Sequence of chain 1.A:
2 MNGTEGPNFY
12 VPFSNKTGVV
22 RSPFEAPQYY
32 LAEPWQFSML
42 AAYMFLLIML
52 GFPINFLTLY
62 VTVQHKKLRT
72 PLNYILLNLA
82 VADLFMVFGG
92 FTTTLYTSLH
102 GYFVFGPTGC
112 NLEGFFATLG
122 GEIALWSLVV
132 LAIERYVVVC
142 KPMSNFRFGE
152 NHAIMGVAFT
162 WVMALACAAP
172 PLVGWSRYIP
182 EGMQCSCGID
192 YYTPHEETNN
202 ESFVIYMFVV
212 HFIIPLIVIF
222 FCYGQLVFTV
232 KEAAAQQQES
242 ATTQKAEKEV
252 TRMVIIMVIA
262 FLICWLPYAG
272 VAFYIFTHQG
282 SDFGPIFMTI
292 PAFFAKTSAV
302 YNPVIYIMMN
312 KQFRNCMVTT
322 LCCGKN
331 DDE

A small-molecule ligand and the protein it binds are described below.
Small molecule (SMILES): CC(=O)N[C@H]1[C@H](O[C@H]2[C@H](O)[C@@H](NC(C)=O)CO[C@@H]2CO)O[C@H](CO)[C@@H](O[C@@H]2O[C@H](CO)[C@@H](O)[C@H](O)[C@@H]2O)[C@@H]1O

Binding-site contacts:
Ligand atom N2 contacts residue THR5 of chain 1.A at 4.2 Å.
Ligand atom C3 contacts residue ASN16 of chain 1.A at 3.8 Å.
Ligand atom C7 contacts residue ARG22 of chain 1.A at 3.9 Å.
Ligand atom N2 contacts residue ASN16 of chain 1.A at 2.9 Å (h-bond).
Ligand atom C7 contacts residue THR5 of chain 1.A at 4.0 Å.
Ligand atom O4 contacts residue ARG22 of chain 1.A at 4.2 Å.
Ligand atom C2 contacts residue ASN16 of chain 1.A at 2.5 Å.
Ligand atom N2 contacts residue VAL21 of chain 1.A at 3.3 Å (h-bond).
Ligand atom C1 contacts residue ASN16 of chain 1.A at 1.5 Å.
Ligand atom O6 contacts residue GLY19 of chain 1.A at 3.5 Å.
Ligand atom C4 contacts residue ASN16 of chain 1.A at 4.3 Å.
Ligand atom C8 contacts residue VAL21 of chain 1.A at 4.1 Å (hydrophobic).
Ligand atom C5 contacts residue GLY19 of chain 1.A at 3.7 Å.
Ligand atom C7 contacts residue VAL21 of chain 1.A at 4.1 Å (hydrophobic).
Ligand atom C7 contacts residue ASN16 of chain 1.A at 4.0 Å.
Ligand atom O7 contacts residue ARG22 of chain 1.A at 2.7 Å (salt-bridge).
Ligand atom C8 contacts residue ARG22 of chain 1.A at 4.4 Å.
Ligand atom C2 contacts residue VAL21 of chain 1.A at 4.0 Å (hydrophobic).
Ligand atom O5 contacts residue GLY19 of chain 1.A at 3.5 Å.
Ligand atom O5 contacts residue ASN16 of chain 1.A at 2.4 Å (h-bond).
Ligand atom O7 contacts residue GLU6 of chain 1.A at 4.5 Å.
Ligand atom C1 contacts residue GLY19 of chain 1.A at 3.8 Å.
Ligand atom O7 contacts residue ASN16 of chain 1.A at 4.3 Å.
Ligand atom C8 contacts residue PHE10 of chain 1.A at 4.3 Å (hydrophobic).
Ligand atom C6 contacts residue GLY19 of chain 1.A at 4.1 Å.
Ligand atom C1 contacts residue VAL21 of chain 1.A at 4.0 Å (hydrophobic).
Ligand atom O7 contacts residue THR5 of chain 1.A at 3.3 Å.
Ligand atom C5 contacts residue ASN16 of chain 1.A at 3.7 Å.
Ligand atom C3 contacts residue VAL21 of chain 1.A at 4.1 Å (hydrophobic).
Ligand atom C5 contacts residue ARG22 of chain 1.A at 4.3 Å.